This protein binds this small molecule.
Small molecule (SMILES): CCC(O)(CC)CS[C@@H](C)C1=CC[C@H]2/C(=C/C=C3C[C@@H](O)C(=CCO)[C@H](O)C3)CCC[C@]12C

Sequence of chain 1.A:
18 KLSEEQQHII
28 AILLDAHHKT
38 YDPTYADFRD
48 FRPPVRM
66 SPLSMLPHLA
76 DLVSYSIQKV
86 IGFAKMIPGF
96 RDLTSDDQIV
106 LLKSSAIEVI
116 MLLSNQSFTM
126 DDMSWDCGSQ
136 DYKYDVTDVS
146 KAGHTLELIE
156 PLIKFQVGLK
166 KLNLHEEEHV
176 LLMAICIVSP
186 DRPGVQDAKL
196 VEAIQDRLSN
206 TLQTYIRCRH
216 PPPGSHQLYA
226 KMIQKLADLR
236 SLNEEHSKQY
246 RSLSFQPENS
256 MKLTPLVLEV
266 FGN

Binding-site contacts:
Ligand atom C04 contacts residue SER122 of chain 1.A at 3.6 Å.
Ligand atom O02 contacts residue SER119 of chain 1.A at 3.5 Å.
Ligand atom C04 contacts residue CYS132 of chain 1.A at 3.4 Å (hydrophobic).
Ligand atom O04 contacts residue PHE45 of chain 1.A at 3.8 Å.
Ligand atom C28 contacts residue VAL78 of chain 1.A at 3.5 Å (hydrophobic).
Ligand atom C27 contacts residue HIS149 of chain 1.A at 3.8 Å.
Ligand atom C23 contacts residue VAL78 of chain 1.A at 3.8 Å (hydrophobic).
Ligand atom C28 contacts residue ALA75 of chain 1.A at 3.8 Å (hydrophobic).
Ligand atom C07 contacts residue SER119 of chain 1.A at 3.4 Å.
Ligand atom C21 contacts residue HIS149 of chain 1.A at 3.7 Å.
Ligand atom C06 contacts residue SER119 of chain 1.A at 3.5 Å.
Ligand atom C21 contacts residue HIS241 of chain 1.A at 3.6 Å.
Ligand atom C29 contacts residue LEU71 of chain 1.A at 3.4 Å (hydrophobic).
Ligand atom C31 contacts residue TYR42 of chain 1.A at 3.7 Å (hydrophobic).
Ligand atom C03 contacts residue SER122 of chain 1.A at 3.7 Å.
Ligand atom C29 contacts residue ALA75 of chain 1.A at 3.9 Å (hydrophobic).
Ligand atom C31 contacts residue PHE45 of chain 1.A at 3.7 Å (hydrophobic).
Ligand atom C29 contacts residue LEU74 of chain 1.A at 3.7 Å (hydrophobic).
Ligand atom C02 contacts residue TYR38 of chain 1.A at 3.6 Å (hydrophobic).
Ligand atom O04 contacts residue ASP39 of chain 1.A at 2.9 Å (salt-bridge).
Ligand atom C01 contacts residue SER81 of chain 1.A at 3.7 Å.
Ligand atom C31 contacts residue ASP39 of chain 1.A at 3.4 Å.
Ligand atom O03 contacts residue HIS149 of chain 1.A at 2.6 Å (h-bond).
Ligand atom O02 contacts residue TYR38 of chain 1.A at 2.8 Å (h-bond).
Ligand atom C31 contacts residue TYR38 of chain 1.A at 3.8 Å (hydrophobic).
Ligand atom C10 contacts residue SER81 of chain 1.A at 3.5 Å.
Ligand atom C30 contacts residue TYR38 of chain 1.A at 3.3 Å (hydrophobic).
Ligand atom C03 contacts residue TYR38 of chain 1.A at 3.4 Å (hydrophobic).
Ligand atom C24 contacts residue HIS241 of chain 1.A at 3.8 Å.
Ligand atom O02 contacts residue SER122 of chain 1.A at 3.0 Å (h-bond).
Ligand atom C26 contacts residue VAL78 of chain 1.A at 3.8 Å (hydrophobic).
Ligand atom C09 contacts residue TRP130 of chain 1.A at 3.3 Å (hydrophobic).
Ligand atom S22 contacts residue HIS149 of chain 1.A at 3.7 Å.
Ligand atom C29 contacts residue ALA147 of chain 1.A at 3.6 Å (hydrophobic).
Ligand atom C24 contacts residue HIS149 of chain 1.A at 3.7 Å.
Ligand atom C11 contacts residue TRP130 of chain 1.A at 3.9 Å (hydrophobic).
Ligand atom O01 contacts residue SER81 of chain 1.A at 2.7 Å (h-bond).
Ligand atom C18 contacts residue VAL78 of chain 1.A at 3.9 Å (hydrophobic).
Ligand atom O03 contacts residue HIS241 of chain 1.A at 2.7 Å (h-bond).
Ligand atom C12 contacts residue VAL144 of chain 1.A at 3.6 Å (hydrophobic).